Binding-site contacts:
Ligand atom OXT contacts residue ARG216 of chain 2.A at 3.7 Å.
Ligand atom O contacts residue ARG216 of chain 2.A at 3.9 Å.
Ligand atom OXT contacts residue ALA217 of chain 2.A at 3.8 Å.
Ligand atom O contacts residue GLU213 of chain 2.A at 2.9 Å (salt-bridge).
Ligand atom CH3 contacts residue ARG216 of chain 2.A at 4.0 Å.
Ligand atom C contacts residue GLU213 of chain 2.A at 4.2 Å.
Ligand atom C contacts residue ARG216 of chain 2.A at 3.6 Å.
Ligand atom F contacts residue ARG216 of chain 2.A at 3.8 Å.

This protein binds this small molecule.
Small molecule (SMILES): O=C(O)CF

Sequence of chain 2.A:
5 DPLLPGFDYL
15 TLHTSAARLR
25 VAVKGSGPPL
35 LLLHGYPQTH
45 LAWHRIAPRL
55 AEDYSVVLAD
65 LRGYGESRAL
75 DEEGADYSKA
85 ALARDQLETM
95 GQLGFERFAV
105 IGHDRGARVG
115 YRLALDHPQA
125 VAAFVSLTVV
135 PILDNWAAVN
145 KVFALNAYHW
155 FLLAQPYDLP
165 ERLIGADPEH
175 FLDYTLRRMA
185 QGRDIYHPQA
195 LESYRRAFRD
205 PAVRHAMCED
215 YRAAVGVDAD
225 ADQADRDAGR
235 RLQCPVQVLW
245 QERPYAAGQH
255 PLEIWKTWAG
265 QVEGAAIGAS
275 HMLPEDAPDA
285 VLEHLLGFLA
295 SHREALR